Binding-site contacts:
Ligand atom CE1 contacts residue FZZ1 of chain 1.C at 3.5 Å.
Ligand atom CZ contacts residue GLN190 of chain 1.A at 3.4 Å.
Ligand atom C contacts residue 4LU1 of chain 1.B at 3.2 Å.
Ligand atom CE1 contacts residue 4LU1 of chain 1.B at 3.3 Å.
Ligand atom CE2 contacts residue THR395 of chain 1.A at 3.7 Å.
Ligand atom CA contacts residue FZZ1 of chain 1.C at 3.3 Å.
Ligand atom CA contacts residue LEU439 of chain 1.A at 3.3 Å (hydrophobic).
Ligand atom C contacts residue LEU439 of chain 1.A at 3.7 Å (hydrophobic).
Ligand atom OXT contacts residue 4LU1 of chain 1.B at 3.9 Å.
Ligand atom CE2 contacts residue 4LU1 of chain 1.B at 3.6 Å.
Ligand atom CZ contacts residue 4LU1 of chain 1.B at 3.5 Å.
Ligand atom CG contacts residue 4LU1 of chain 1.B at 3.4 Å.
Ligand atom O contacts residue ARG173 of chain 1.A at 3.0 Å (salt-bridge).
Ligand atom CG contacts residue LEU439 of chain 1.A at 3.6 Å (hydrophobic).
Ligand atom CD2 contacts residue 4LU1 of chain 1.B at 3.5 Å.
Ligand atom CE2 contacts residue FZZ1 of chain 1.C at 3.5 Å.
Ligand atom CE1 contacts residue PHE437 of chain 1.A at 3.6 Å (hydrophobic).
Ligand atom OXT contacts residue MET283 of chain 1.A at 3.2 Å (h-bond).
Ligand atom CZ contacts residue PHE437 of chain 1.A at 3.7 Å (hydrophobic).
Ligand atom CD1 contacts residue LEU439 of chain 1.A at 3.9 Å (hydrophobic).
Ligand atom CE1 contacts residue GLN190 of chain 1.A at 3.6 Å.
Ligand atom CZ contacts residue FZZ1 of chain 1.C at 3.7 Å.
Ligand atom OXT contacts residue GLU282 of chain 1.A at 3.1 Å.
Ligand atom CZ contacts residue TYR394 of chain 1.A at 3.8 Å (hydrophobic).
Ligand atom CG contacts residue FZZ1 of chain 1.C at 3.5 Å.
Ligand atom CB contacts residue FZZ1 of chain 1.C at 3.1 Å.
Ligand atom CD2 contacts residue PHE437 of chain 1.A at 3.6 Å (hydrophobic).
Ligand atom CD1 contacts residue 4LU1 of chain 1.B at 3.2 Å.
Ligand atom O contacts residue FZZ1 of chain 1.C at 3.3 Å (h-bond).
Ligand atom CE2 contacts residue PHE437 of chain 1.A at 3.5 Å (hydrophobic).
Ligand atom CA contacts residue 4LU1 of chain 1.B at 3.2 Å.
Ligand atom CD1 contacts residue FZZ1 of chain 1.C at 3.5 Å.
Ligand atom F1 contacts residue 4LU1 of chain 1.B at 3.8 Å.
Ligand atom CB contacts residue LEU439 of chain 1.A at 3.0 Å (hydrophobic).
Ligand atom C contacts residue FZZ1 of chain 1.C at 3.4 Å.
Ligand atom F1 contacts residue MET283 of chain 1.A at 3.1 Å.
Ligand atom CD2 contacts residue FZZ1 of chain 1.C at 3.5 Å.
Ligand atom CB contacts residue 4LU1 of chain 1.B at 3.4 Å.
Ligand atom OXT contacts residue FZZ1 of chain 1.C at 3.8 Å.
Ligand atom O contacts residue 4LU1 of chain 1.B at 3.0 Å.

Sequence of chain 1.A:
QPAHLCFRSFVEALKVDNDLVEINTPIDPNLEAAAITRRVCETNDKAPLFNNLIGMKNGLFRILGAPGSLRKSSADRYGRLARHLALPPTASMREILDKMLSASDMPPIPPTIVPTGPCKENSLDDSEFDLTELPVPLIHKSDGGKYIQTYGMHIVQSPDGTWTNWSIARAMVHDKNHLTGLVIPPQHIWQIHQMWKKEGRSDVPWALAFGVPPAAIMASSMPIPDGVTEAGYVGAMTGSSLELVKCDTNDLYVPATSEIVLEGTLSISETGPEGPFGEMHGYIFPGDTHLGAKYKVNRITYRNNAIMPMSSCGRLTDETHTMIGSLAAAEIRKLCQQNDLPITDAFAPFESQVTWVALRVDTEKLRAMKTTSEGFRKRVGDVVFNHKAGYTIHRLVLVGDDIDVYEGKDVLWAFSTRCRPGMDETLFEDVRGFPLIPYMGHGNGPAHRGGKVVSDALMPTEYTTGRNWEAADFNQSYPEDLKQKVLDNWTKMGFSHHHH

This protein binds this small molecule.
Small molecule (SMILES): O=C(O)/C(F)=C/c1ccccc1